A protein and the small-molecule ligand that binds it are described below.
Small molecule (SMILES): Cc1cc(C(=O)N[C@@H](Cc2ccc(F)cc2)C(=O)N[C@H](C=O)C[C@@H]2CCCNC2=O)no1

Binding-site contacts:
Ligand atom O2 contacts residue HIS40 of chain 1.D at 2.8 Å (h-bond).
Ligand atom C2 contacts residue HIS40 of chain 1.D at 3.6 Å.
Ligand atom O5 contacts residue HIS161 of chain 1.D at 2.5 Å (h-bond).
Ligand atom N4 contacts residue HIS40 of chain 1.D at 3.7 Å.
Ligand atom C19 contacts residue ALA144 of chain 1.D at 3.4 Å (hydrophobic).
Ligand atom C21 contacts residue ALA144 of chain 1.D at 3.8 Å (hydrophobic).
Ligand atom C3 contacts residue ILE162 of chain 1.D at 3.6 Å (hydrophobic).
Ligand atom C21 contacts residue LYS143 of chain 1.D at 3.6 Å.
Ligand atom C13 contacts residue THR142 of chain 1.D at 3.6 Å.
Ligand atom O4 contacts residue GLY164 of chain 1.D at 3.7 Å.
Ligand atom N4 contacts residue ILE162 of chain 1.D at 3.1 Å (h-bond).
Ligand atom C10 contacts residue SER128 of chain 1.D at 3.6 Å.
Ligand atom O4 contacts residue LEU127 of chain 1.D at 3.5 Å.
Ligand atom O1 contacts residue LEU127 of chain 1.D at 3.5 Å (h-bond).
Ligand atom C8 contacts residue GLU71 of chain 1.D at 3.5 Å.
Ligand atom C9 contacts residue GLU71 of chain 1.D at 3.5 Å.
Ligand atom C1 contacts residue ILE162 of chain 1.D at 3.4 Å (hydrophobic).
Ligand atom O5 contacts residue GLY163 of chain 1.D at 3.4 Å.
Ligand atom F1 contacts residue THR132 of chain 1.D at 3.0 Å.
Ligand atom C19 contacts residue CYS147 of chain 1.D at 3.3 Å (hydrophobic).
Ligand atom C21 contacts residue HIS161 of chain 1.D at 3.8 Å.
Ligand atom O5 contacts residue THR142 of chain 1.D at 3.2 Å.
Ligand atom N3 contacts residue THR142 of chain 1.D at 2.8 Å (h-bond).
Ligand atom C5 contacts residue HIS40 of chain 1.D at 3.8 Å.
Ligand atom C10 contacts residue ARG39 of chain 1.D at 3.6 Å.
Ligand atom O5 contacts residue GLY164 of chain 1.D at 3.1 Å (h-bond).
Ligand atom C14 contacts residue GLY164 of chain 1.D at 3.6 Å.
Ligand atom F1 contacts residue LYS130 of chain 1.D at 3.1 Å.
Ligand atom O2 contacts residue CYS147 of chain 1.D at 2.9 Å (h-bond).
Ligand atom O4 contacts residue GLY163 of chain 1.D at 3.3 Å.
Ligand atom N2 contacts residue LEU127 of chain 1.D at 3.0 Å (h-bond).
Ligand atom C18 contacts residue CYS147 of chain 1.D at 3.2 Å (hydrophobic).
Ligand atom C15 contacts residue CYS147 of chain 1.D at 3.1 Å (hydrophobic).
Ligand atom F1 contacts residue GLU71 of chain 1.D at 3.2 Å.
Ligand atom C6 contacts residue ILE162 of chain 1.D at 3.8 Å (hydrophobic).
Ligand atom C6 contacts residue HIS40 of chain 1.D at 3.7 Å.
Ligand atom C21 contacts residue THR142 of chain 1.D at 3.5 Å.
Ligand atom N3 contacts residue GLY164 of chain 1.D at 3.2 Å (h-bond).
Ligand atom N4 contacts residue CYS147 of chain 1.D at 2.8 Å (h-bond).
Ligand atom C21 contacts residue GLY164 of chain 1.D at 3.6 Å.

Sequence of chain 1.D:
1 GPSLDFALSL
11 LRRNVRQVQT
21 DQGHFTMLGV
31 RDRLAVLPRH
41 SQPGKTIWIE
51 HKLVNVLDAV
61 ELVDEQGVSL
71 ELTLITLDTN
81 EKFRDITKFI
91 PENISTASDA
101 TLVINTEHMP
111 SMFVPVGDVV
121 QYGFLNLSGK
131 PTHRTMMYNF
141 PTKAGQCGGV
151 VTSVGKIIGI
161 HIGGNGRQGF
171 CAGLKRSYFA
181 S